Binding-site contacts:
Ligand atom O2 contacts residue THR322 of chain 1.A at 3.0 Å (h-bond).
Ligand atom C5 contacts residue THR322 of chain 1.A at 3.8 Å.
Ligand atom O6 contacts residue BMA5 of chain 1.B at 2.7 Å (h-bond).
Ligand atom C1 contacts residue THR322 of chain 1.A at 2.9 Å.
Ligand atom C5 contacts residue BMA5 of chain 1.B at 4.2 Å.
Ligand atom C3 contacts residue THR322 of chain 1.A at 3.4 Å.
Ligand atom O6 contacts residue GLY321 of chain 1.A at 3.9 Å.
Ligand atom C6 contacts residue THR322 of chain 1.A at 3.7 Å.
Ligand atom O6 contacts residue BMA3 of chain 1.B at 3.4 Å (h-bond).
Ligand atom O4 contacts residue THR322 of chain 1.A at 3.6 Å (h-bond).
Ligand atom C6 contacts residue GLU318 of chain 1.A at 4.2 Å.
Ligand atom C2 contacts residue THR322 of chain 1.A at 3.2 Å.
Ligand atom O2 contacts residue GLU323 of chain 1.A at 4.0 Å.
Ligand atom O1 contacts residue THR322 of chain 1.A at 4.3 Å.
Ligand atom C4 contacts residue THR322 of chain 1.A at 3.1 Å.
Ligand atom O1 contacts residue GLU323 of chain 1.A at 4.5 Å.
Ligand atom O6 contacts residue GLU318 of chain 1.A at 3.2 Å (salt-bridge).
Ligand atom C1 contacts residue GLY321 of chain 1.A at 4.4 Å.
Ligand atom O5 contacts residue BMA5 of chain 1.B at 4.2 Å.
Ligand atom C2 contacts residue GLU323 of chain 1.A at 4.0 Å.
Ligand atom O1 contacts residue GLY321 of chain 1.A at 4.2 Å.
Ligand atom O3 contacts residue THR322 of chain 1.A at 3.4 Å.
Ligand atom C6 contacts residue BMA5 of chain 1.B at 3.6 Å.
Ligand atom C5 contacts residue GLY321 of chain 1.A at 4.2 Å.
Ligand atom C6 contacts residue GLY321 of chain 1.A at 3.8 Å.
Ligand atom O5 contacts residue GLY321 of chain 1.A at 3.4 Å.
Ligand atom O5 contacts residue THR322 of chain 1.A at 3.3 Å (h-bond).
Ligand atom O3 contacts residue BMA5 of chain 1.B at 3.4 Å (h-bond).

A small-molecule ligand and the protein it binds are described below.
Small molecule (SMILES): OC[C@H]1O[C@@H](O[C@H]2[C@H](O)[C@@H](O)[C@H](O)O[C@@H]2CO)[C@H](O)[C@@H](O)[C@@H]1O

Sequence of chain 1.A:
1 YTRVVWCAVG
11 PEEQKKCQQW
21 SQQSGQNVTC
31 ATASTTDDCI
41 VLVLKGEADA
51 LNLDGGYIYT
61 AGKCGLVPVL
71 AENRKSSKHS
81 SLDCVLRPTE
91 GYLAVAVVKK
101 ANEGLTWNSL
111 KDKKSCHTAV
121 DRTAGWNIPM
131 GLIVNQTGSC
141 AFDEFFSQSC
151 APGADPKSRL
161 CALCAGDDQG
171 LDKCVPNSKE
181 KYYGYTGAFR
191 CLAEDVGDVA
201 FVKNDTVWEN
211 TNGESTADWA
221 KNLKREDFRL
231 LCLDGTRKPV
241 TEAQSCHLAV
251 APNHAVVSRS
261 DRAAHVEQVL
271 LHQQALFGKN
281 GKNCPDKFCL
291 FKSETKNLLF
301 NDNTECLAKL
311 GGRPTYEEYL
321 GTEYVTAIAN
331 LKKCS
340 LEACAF